Binding-site contacts:
Ligand atom O contacts residue GLN36 of chain 1.C at 3.2 Å (h-bond).
Ligand atom FZ contacts residue LYS88 of chain 1.D at 3.5 Å.
Ligand atom FE2 contacts residue ILE101 of chain 1.C at 3.2 Å.
Ligand atom CZ contacts residue TYR96 of chain 1.C at 3.3 Å (hydrophobic).
Ligand atom OD2 contacts residue TYR95 of chain 1.C at 3.1 Å (h-bond).
Ligand atom FD2 contacts residue TYR95 of chain 1.C at 3.2 Å.
Ligand atom CG contacts residue TYR95 of chain 1.C at 3.3 Å (hydrophobic).
Ligand atom FD1 contacts residue LYS88 of chain 1.C at 3.2 Å.
Ligand atom CE1 contacts residue LYS88 of chain 1.C at 3.4 Å.
Ligand atom O contacts residue ARG91 of chain 1.C at 3.0 Å (salt-bridge).
Ligand atom CD contacts residue TYR96 of chain 1.D at 3.3 Å (hydrophobic).
Ligand atom CE2 contacts residue TRP38 of chain 1.C at 3.5 Å (hydrophobic).
Ligand atom FE1 contacts residue TYR95 of chain 1.C at 3.3 Å.
Ligand atom OD1 contacts residue TYR95 of chain 1.C at 2.8 Å (h-bond).
Ligand atom O contacts residue LYS81 of chain 1.C at 3.1 Å (salt-bridge).
Ligand atom CE1 contacts residue TYR96 of chain 1.C at 3.4 Å (hydrophobic).
Ligand atom CZ contacts residue TRP38 of chain 1.C at 3.4 Å (hydrophobic).
Ligand atom OE2 contacts residue TYR96 of chain 1.D at 2.2 Å (h-bond).
Ligand atom FE2 contacts residue MET84 of chain 1.D at 3.5 Å.
Ligand atom FZ contacts residue TRP75 of chain 1.C at 3.4 Å.
Ligand atom CD1 contacts residue TYR96 of chain 1.C at 3.3 Å (hydrophobic).
Ligand atom FE2 contacts residue TYR95 of chain 1.C at 3.3 Å.
Ligand atom N contacts residue LYS99 of chain 1.C at 3.3 Å (salt-bridge).
Ligand atom OD2 contacts residue ARG91 of chain 1.C at 3.1 Å.
Ligand atom FE1 contacts residue GLN36 of chain 1.C at 3.4 Å.
Ligand atom CE1 contacts residue TYR95 of chain 1.C at 3.3 Å (hydrophobic).
Ligand atom FE2 contacts residue LYS88 of chain 1.D at 3.2 Å.
Ligand atom OD2 contacts residue LYS81 of chain 1.D at 2.9 Å (salt-bridge).
Ligand atom FE1 contacts residue LYS88 of chain 1.C at 3.0 Å.
Ligand atom FZ contacts residue LEU121 of chain 1.C at 3.3 Å.
Ligand atom FD1 contacts residue TYR95 of chain 1.C at 3.5 Å.
Ligand atom OE1 contacts residue LEU37 of chain 1.D at 2.9 Å (h-bond).
Ligand atom CE2 contacts residue GLY92 of chain 1.C at 3.5 Å.
Ligand atom CD1 contacts residue LYS88 of chain 1.C at 3.5 Å.
Ligand atom CD2 contacts residue TRP38 of chain 1.C at 3.4 Å (hydrophobic).
Ligand atom FD2 contacts residue TRP38 of chain 1.C at 3.3 Å.
Ligand atom FZ contacts residue TYR96 of chain 1.C at 3.4 Å.
Ligand atom O3P contacts residue LYS81 of chain 1.D at 2.5 Å (salt-bridge).
Ligand atom OD2 contacts residue LYS83 of chain 1.D at 2.9 Å (salt-bridge).
Ligand atom OD1 contacts residue LYS99 of chain 1.C at 3.1 Å (salt-bridge).

Sequence of chain 1.C:
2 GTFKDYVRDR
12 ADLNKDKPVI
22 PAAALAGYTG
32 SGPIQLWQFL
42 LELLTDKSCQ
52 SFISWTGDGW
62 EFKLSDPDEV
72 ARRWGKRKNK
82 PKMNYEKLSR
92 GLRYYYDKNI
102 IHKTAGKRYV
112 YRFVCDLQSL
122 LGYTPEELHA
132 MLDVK

A protein and the small-molecule ligand that binds it are described below.
Small molecule (SMILES): CC(C)C[C@H](NC(=O)[C@H](C)NC(=O)[C@H](C)NC(=O)[C@@H]1CCCN1C(=O)[C@H](Cc1c(F)c(F)c(F)c(F)c1F)NC(=O)[C@H](CC(=O)O)NC(=O)[C@H](CCC(=O)O)NC(=O)[C@H](Cc1c(F)c(F)c(F)c(F)c1F)NC(=O)[C@H](CC(=O)O)NC(=O)[C@H](Cc1c(F)c(F)c(F)c(F)c1F)NC(=O)[C@H](COP(=O)(O)O)NC(=O)[C@H](CC(=O)O)NC(=O)[C@H](Cc1c(F)c(F)c(F)c(F)c1F)NC(=O)[C@H](COP(=O)(O)O)NC(=O)[C@@H]1CCCN1)C(=O)N[C@@H](Cc1c[nH]c2ccccc12)C(N)=O

Sequence of chain 1.D:
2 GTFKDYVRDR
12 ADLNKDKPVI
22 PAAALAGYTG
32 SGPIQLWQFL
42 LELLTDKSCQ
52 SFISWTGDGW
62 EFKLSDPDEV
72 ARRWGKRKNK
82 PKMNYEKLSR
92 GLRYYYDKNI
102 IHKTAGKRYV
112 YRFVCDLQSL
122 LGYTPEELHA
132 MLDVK